Sequence of chain 1.C:
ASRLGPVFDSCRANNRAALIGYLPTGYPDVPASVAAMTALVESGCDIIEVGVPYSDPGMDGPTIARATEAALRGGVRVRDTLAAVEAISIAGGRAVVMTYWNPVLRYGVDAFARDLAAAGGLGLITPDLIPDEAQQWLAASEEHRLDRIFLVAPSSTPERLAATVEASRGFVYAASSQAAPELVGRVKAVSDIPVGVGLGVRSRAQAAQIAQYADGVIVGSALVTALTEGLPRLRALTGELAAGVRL

Sequence of chain 1.D:
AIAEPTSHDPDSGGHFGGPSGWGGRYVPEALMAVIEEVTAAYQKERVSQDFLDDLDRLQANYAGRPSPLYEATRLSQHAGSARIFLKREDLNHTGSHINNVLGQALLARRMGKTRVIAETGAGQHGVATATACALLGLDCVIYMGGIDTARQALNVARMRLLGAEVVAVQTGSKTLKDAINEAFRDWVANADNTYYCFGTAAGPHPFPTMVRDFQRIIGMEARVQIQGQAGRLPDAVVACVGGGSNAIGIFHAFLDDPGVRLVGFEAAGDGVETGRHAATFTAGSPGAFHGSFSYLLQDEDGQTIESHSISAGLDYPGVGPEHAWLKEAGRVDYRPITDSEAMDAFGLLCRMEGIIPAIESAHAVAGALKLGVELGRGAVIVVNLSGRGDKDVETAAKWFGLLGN

Binding-site contacts:
Ligand atom F21 contacts residue TRP191 of chain 1.D at 3.7 Å.
Ligand atom C01 contacts residue PRO208 of chain 1.D at 3.5 Å (hydrophobic).
Ligand atom N18 contacts residue MET67 of chain 1.C at 3.9 Å.
Ligand atom C03 contacts residue TRP191 of chain 1.D at 4.0 Å (hydrophobic).
Ligand atom N18 contacts residue ASP136 of chain 1.C at 3.5 Å.
Ligand atom C16 contacts residue GLY66 of chain 1.C at 4.0 Å.
Ligand atom C02 contacts residue TYR200 of chain 1.D at 3.9 Å (hydrophobic).
Ligand atom C02 contacts residue PHE202 of chain 1.D at 4.0 Å (hydrophobic).
Ligand atom C14 contacts residue ASP64 of chain 1.C at 3.5 Å.
Ligand atom N15 contacts residue GLY66 of chain 1.C at 3.6 Å.
Ligand atom N18 contacts residue GLY66 of chain 1.C at 3.7 Å.
Ligand atom C17 contacts residue ASP136 of chain 1.C at 3.8 Å.
Ligand atom C12 contacts residue GLY295 of chain 1.D at 3.6 Å.
Ligand atom F21 contacts residue LEU34 of chain 1.D at 3.5 Å.
Ligand atom C05 contacts residue PRO208 of chain 1.D at 3.7 Å (hydrophobic).
Ligand atom C11 contacts residue GLY295 of chain 1.D at 3.8 Å.
Ligand atom N15 contacts residue ASP64 of chain 1.C at 3.1 Å (salt-bridge).
Ligand atom N18 contacts residue TYR108 of chain 1.C at 3.6 Å.
Ligand atom C19 contacts residue ASP64 of chain 1.C at 4.0 Å.
Ligand atom C12 contacts residue HIS294 of chain 1.D at 3.4 Å.
Ligand atom C06 contacts residue HIS294 of chain 1.D at 4.0 Å.
Ligand atom C01 contacts residue GLY207 of chain 1.D at 3.9 Å.
Ligand atom O20 contacts residue HIS294 of chain 1.D at 3.1 Å (h-bond).
Ligand atom C04 contacts residue TYR200 of chain 1.D at 3.9 Å (hydrophobic).
Ligand atom C03 contacts residue PHE211 of chain 1.D at 3.5 Å (hydrophobic).
Ligand atom C17 contacts residue PRO31 of chain 1.D at 3.8 Å (hydrophobic).
Ligand atom C13 contacts residue GLY66 of chain 1.C at 3.8 Å.
Ligand atom C02 contacts residue PRO208 of chain 1.D at 3.6 Å (hydrophobic).
Ligand atom C06 contacts residue PRO208 of chain 1.D at 3.6 Å (hydrophobic).
Ligand atom C01 contacts residue PHE202 of chain 1.D at 3.6 Å (hydrophobic).
Ligand atom C02 contacts residue PHE211 of chain 1.D at 3.5 Å (hydrophobic).
Ligand atom C08 contacts residue LEU34 of chain 1.D at 3.9 Å (hydrophobic).
Ligand atom N18 contacts residue PRO31 of chain 1.D at 3.5 Å.
Ligand atom C03 contacts residue PRO208 of chain 1.D at 3.6 Å (hydrophobic).
Ligand atom C17 contacts residue GLY66 of chain 1.C at 3.6 Å.
Ligand atom C19 contacts residue HIS294 of chain 1.D at 4.1 Å.
Ligand atom C03 contacts residue TYR200 of chain 1.D at 3.8 Å (hydrophobic).
Ligand atom C14 contacts residue GLY66 of chain 1.C at 4.0 Å.
Ligand atom C04 contacts residue PRO208 of chain 1.D at 3.7 Å (hydrophobic).
Ligand atom C11 contacts residue HIS294 of chain 1.D at 3.8 Å.

A small-molecule ligand and the protein it binds are described below.
Small molecule (SMILES): N#C[C@@H]1N[C@@H](CO)[C@H]1c1ccc(-c2ccccc2F)cc1